Binding-site contacts:
Ligand atom CD2 contacts residue GLU894 of chain 33.R at 3.7 Å.
Ligand atom CA contacts residue CYS621 of chain 33.R at 3.2 Å (hydrophobic).
Ligand atom C contacts residue ARG649 of chain 33.R at 3.9 Å.
Ligand atom CB contacts residue CYS621 of chain 33.R at 3.5 Å (hydrophobic).
Ligand atom N contacts residue ASN617 of chain 33.R at 2.9 Å (h-bond).
Ligand atom O contacts residue ARG649 of chain 33.R at 3.3 Å (salt-bridge).
Ligand atom CB contacts residue PHE896 of chain 33.R at 4.0 Å (hydrophobic).
Ligand atom CA contacts residue TYR619 of chain 33.R at 4.2 Å (hydrophobic).
Ligand atom CG contacts residue ARG46 of chain 33.Q at 3.1 Å.
Ligand atom CB contacts residue TYR619 of chain 33.R at 4.0 Å (hydrophobic).
Ligand atom CB contacts residue ARG649 of chain 33.R at 4.2 Å.
Ligand atom CB contacts residue TYR619 of chain 33.R at 3.7 Å (hydrophobic).
Ligand atom CA contacts residue TYR619 of chain 33.R at 4.1 Å (hydrophobic).
Ligand atom CD2 contacts residue ARG845 of chain 33.R at 4.0 Å.
Ligand atom ND1 contacts residue GLU894 of chain 33.R at 3.5 Å (salt-bridge).
Ligand atom N contacts residue CYS621 of chain 33.R at 3.0 Å (h-bond).
Ligand atom CD contacts residue ARG46 of chain 33.Q at 3.3 Å.
Ligand atom N contacts residue ARG649 of chain 33.R at 4.2 Å.
Ligand atom ND1 contacts residue LEU348 of chain 33.R at 3.6 Å.
Ligand atom O contacts residue ALA857 of chain 33.R at 3.7 Å.
Ligand atom NE2 contacts residue GLU894 of chain 33.R at 4.2 Å.
Ligand atom CG contacts residue GLU894 of chain 33.R at 3.2 Å.
Ligand atom NE2 contacts residue ARG845 of chain 33.R at 4.0 Å.
Ligand atom CE1 contacts residue LEU348 of chain 33.R at 3.5 Å (hydrophobic).
Ligand atom N contacts residue ASP618 of chain 33.R at 3.4 Å (salt-bridge).
Ligand atom C contacts residue TYR619 of chain 33.R at 3.2 Å (hydrophobic).
Ligand atom N contacts residue TYR619 of chain 33.R at 3.5 Å (h-bond).
Ligand atom CB contacts residue LEU620 of chain 33.R at 3.8 Å (hydrophobic).
Ligand atom CG contacts residue ASN617 of chain 33.R at 3.7 Å.
Ligand atom CD contacts residue CYS621 of chain 33.R at 3.5 Å (hydrophobic).
Ligand atom O contacts residue TYR619 of chain 33.R at 2.7 Å.
Ligand atom CA contacts residue ASN617 of chain 33.R at 4.1 Å.
Ligand atom CB contacts residue GLU894 of chain 33.R at 3.4 Å.
Ligand atom CD contacts residue ASN617 of chain 33.R at 3.1 Å.
Ligand atom CE1 contacts residue GLU894 of chain 33.R at 4.1 Å.
Ligand atom CG contacts residue CYS621 of chain 33.R at 3.9 Å (hydrophobic).
Ligand atom C contacts residue ARG845 of chain 33.R at 4.1 Å.
Ligand atom N contacts residue TYR619 of chain 33.R at 3.6 Å.
Ligand atom CB contacts residue ARG649 of chain 33.R at 4.1 Å.
Ligand atom CB contacts residue ALA857 of chain 33.R at 4.2 Å (hydrophobic).

Sequence of chain 33.Q:
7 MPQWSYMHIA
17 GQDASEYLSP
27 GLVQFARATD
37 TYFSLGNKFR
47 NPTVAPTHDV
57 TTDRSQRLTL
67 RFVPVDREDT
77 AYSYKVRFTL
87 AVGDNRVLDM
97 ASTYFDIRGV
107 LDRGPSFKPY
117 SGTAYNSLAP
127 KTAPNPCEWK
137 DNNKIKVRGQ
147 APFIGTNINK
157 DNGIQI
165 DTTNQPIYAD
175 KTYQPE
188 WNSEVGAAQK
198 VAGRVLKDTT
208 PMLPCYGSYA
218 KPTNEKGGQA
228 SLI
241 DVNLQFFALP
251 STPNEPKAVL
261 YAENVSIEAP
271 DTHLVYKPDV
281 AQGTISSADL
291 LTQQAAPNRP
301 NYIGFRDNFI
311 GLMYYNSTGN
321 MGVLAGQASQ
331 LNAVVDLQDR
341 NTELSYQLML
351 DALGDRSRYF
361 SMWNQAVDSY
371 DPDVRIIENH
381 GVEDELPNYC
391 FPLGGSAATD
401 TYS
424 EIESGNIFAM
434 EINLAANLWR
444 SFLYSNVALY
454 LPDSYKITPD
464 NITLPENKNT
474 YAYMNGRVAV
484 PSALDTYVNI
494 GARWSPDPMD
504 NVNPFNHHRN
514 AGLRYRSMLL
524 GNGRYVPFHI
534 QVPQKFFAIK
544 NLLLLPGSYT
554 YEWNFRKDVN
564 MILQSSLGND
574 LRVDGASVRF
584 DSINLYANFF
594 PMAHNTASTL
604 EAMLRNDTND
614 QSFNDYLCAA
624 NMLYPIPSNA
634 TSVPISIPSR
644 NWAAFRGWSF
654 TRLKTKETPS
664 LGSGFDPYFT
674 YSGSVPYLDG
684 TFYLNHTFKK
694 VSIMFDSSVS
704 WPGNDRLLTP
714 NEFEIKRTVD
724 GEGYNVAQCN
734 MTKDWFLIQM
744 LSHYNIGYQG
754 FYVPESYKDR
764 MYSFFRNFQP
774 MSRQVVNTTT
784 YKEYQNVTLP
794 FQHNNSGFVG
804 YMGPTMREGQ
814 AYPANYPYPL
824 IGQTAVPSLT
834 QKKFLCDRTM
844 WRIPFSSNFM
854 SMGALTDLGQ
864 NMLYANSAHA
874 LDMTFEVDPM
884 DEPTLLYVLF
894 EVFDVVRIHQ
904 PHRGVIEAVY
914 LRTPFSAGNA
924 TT

Sequence of chain 33.R:
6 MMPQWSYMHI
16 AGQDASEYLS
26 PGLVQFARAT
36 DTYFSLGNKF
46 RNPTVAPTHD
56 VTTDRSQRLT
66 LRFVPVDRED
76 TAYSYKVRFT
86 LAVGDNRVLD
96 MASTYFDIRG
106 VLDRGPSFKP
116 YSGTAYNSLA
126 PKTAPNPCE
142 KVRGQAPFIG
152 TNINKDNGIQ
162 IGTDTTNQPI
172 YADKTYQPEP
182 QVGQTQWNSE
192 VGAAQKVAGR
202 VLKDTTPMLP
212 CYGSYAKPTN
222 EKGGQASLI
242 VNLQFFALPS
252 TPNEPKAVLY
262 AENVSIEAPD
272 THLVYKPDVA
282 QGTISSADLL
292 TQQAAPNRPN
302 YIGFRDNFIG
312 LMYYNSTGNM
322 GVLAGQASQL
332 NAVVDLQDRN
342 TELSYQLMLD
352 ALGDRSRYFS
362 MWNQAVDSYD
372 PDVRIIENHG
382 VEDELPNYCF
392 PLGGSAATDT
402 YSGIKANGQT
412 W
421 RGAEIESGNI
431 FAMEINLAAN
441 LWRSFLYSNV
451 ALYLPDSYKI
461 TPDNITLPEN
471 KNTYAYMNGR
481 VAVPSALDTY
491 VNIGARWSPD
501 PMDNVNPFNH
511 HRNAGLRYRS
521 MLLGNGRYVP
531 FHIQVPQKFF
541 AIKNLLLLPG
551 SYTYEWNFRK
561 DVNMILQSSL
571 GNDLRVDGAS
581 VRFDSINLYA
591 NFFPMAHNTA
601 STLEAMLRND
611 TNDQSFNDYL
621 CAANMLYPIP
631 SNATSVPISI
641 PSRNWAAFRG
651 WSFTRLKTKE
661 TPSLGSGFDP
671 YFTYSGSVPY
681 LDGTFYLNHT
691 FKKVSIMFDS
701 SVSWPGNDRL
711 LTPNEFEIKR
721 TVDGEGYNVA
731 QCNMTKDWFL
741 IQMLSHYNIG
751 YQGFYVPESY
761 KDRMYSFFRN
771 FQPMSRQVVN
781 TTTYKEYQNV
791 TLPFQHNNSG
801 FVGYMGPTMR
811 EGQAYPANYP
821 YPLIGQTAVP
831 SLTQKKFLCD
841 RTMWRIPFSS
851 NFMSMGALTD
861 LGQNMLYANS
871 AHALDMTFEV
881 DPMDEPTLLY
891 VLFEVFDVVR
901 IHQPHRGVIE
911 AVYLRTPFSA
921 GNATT

This small molecule binds to this protein.
Small molecule (SMILES): NC(N)=NCCC[C@H](NC(=O)[C@@H]1CCCN1)C(=O)N[C@H](C=O)CC1=NC=NC1